Binding-site contacts:
Ligand atom N2 contacts residue ASN86 of chain 1.A at 3.0 Å (h-bond).
Ligand atom C7 contacts residue ASN52 of chain 1.A at 3.7 Å.
Ligand atom C7 contacts residue ASN86 of chain 1.A at 3.5 Å.
Ligand atom N2 contacts residue ASN52 of chain 1.A at 4.4 Å.
Ligand atom C1 contacts residue ASN86 of chain 1.A at 1.4 Å.
Ligand atom C5 contacts residue ASN86 of chain 1.A at 3.7 Å.
Ligand atom C8 contacts residue ASN52 of chain 1.A at 3.6 Å.
Ligand atom O5 contacts residue ASN86 of chain 1.A at 2.3 Å (h-bond).
Ligand atom C4 contacts residue ASN86 of chain 1.A at 4.2 Å.
Ligand atom O7 contacts residue ASN86 of chain 1.A at 3.7 Å.
Ligand atom O7 contacts residue ASN52 of chain 1.A at 3.8 Å.
Ligand atom C3 contacts residue ASN86 of chain 1.A at 3.8 Å.
Ligand atom C2 contacts residue ASN86 of chain 1.A at 2.5 Å.

Sequence of chain 1.A:
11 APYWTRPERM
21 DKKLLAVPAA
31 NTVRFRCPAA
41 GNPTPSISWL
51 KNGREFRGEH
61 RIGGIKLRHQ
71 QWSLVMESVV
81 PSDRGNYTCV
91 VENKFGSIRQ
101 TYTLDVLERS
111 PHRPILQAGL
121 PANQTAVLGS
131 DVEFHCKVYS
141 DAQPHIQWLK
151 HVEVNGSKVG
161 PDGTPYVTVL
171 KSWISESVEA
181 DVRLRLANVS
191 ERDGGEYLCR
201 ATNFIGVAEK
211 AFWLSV

A small-molecule ligand and the protein it binds are described below.
Small molecule (SMILES): CC(=O)N[C@@H]1[C@@H](O)[C@H](O)[C@@H](CO)O[C@H]1O